The protein below binds the small molecule below.
Small molecule (SMILES): CC(C)CC(=O)N[C@H](C(=O)N[C@H](C(=O)N[C@@H](CC(C)C)[C@@H](O)CC(=O)N[C@@H](C)C(=O)N[C@@H](CC(C)C)[C@@H](O)CC(=O)O)C(C)C)C(C)C

Sequence of chain 1.A:
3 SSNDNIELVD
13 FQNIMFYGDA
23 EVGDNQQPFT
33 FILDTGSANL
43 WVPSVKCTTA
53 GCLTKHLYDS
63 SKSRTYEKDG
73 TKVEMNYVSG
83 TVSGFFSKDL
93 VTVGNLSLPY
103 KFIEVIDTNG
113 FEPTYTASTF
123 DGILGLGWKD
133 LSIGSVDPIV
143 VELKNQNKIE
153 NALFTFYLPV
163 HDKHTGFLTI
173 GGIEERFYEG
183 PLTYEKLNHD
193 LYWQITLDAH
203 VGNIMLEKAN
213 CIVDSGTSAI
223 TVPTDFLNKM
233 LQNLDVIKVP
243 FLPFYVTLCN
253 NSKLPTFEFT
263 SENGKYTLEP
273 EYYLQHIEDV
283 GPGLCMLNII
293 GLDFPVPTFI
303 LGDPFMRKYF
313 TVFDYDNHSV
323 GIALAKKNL

Binding-site contacts:
Ligand atom CA contacts residue SER81 of chain 1.A at 3.6 Å.
Ligand atom CG2 contacts residue ILE292 of chain 1.A at 3.7 Å (hydrophobic).
Ligand atom CB contacts residue GLY218 of chain 1.A at 3.1 Å.
Ligand atom CB contacts residue VAL80 of chain 1.A at 3.6 Å (hydrophobic).
Ligand atom O contacts residue THR219 of chain 1.A at 3.1 Å.
Ligand atom CH contacts residue ASP36 of chain 1.A at 3.2 Å.
Ligand atom CH contacts residue ASP216 of chain 1.A at 3.8 Å.
Ligand atom O contacts residue SER220 of chain 1.A at 2.7 Å (h-bond).
Ligand atom N contacts residue GLY38 of chain 1.A at 3.0 Å (h-bond).
Ligand atom N contacts residue ASN78 of chain 1.A at 2.9 Å (h-bond).
Ligand atom C contacts residue TYR194 of chain 1.A at 3.8 Å (hydrophobic).
Ligand atom CD2 contacts residue ILE125 of chain 1.A at 3.7 Å (hydrophobic).
Ligand atom N contacts residue SER220 of chain 1.A at 2.8 Å (h-bond).
Ligand atom CG1 contacts residue THR219 of chain 1.A at 3.7 Å.
Ligand atom CA contacts residue THR219 of chain 1.A at 3.6 Å.
Ligand atom N contacts residue GLY218 of chain 1.A at 3.6 Å (h-bond).
Ligand atom O contacts residue VAL80 of chain 1.A at 3.3 Å.
Ligand atom C contacts residue SER220 of chain 1.A at 3.6 Å.
Ligand atom OH contacts residue GLY38 of chain 1.A at 3.7 Å.
Ligand atom CG1 contacts residue ILE292 of chain 1.A at 3.6 Å (hydrophobic).
Ligand atom CB contacts residue ASN78 of chain 1.A at 3.8 Å.
Ligand atom OH contacts residue ASP36 of chain 1.A at 2.7 Å (salt-bridge).
Ligand atom CG1 contacts residue VAL80 of chain 1.A at 3.5 Å (hydrophobic).
Ligand atom OH contacts residue ASP216 of chain 1.A at 2.5 Å (salt-bridge).
Ligand atom O contacts residue TYR194 of chain 1.A at 2.8 Å (h-bond).
Ligand atom C contacts residue SER81 of chain 1.A at 3.6 Å.
Ligand atom CD2 contacts residue VAL80 of chain 1.A at 3.8 Å (hydrophobic).
Ligand atom C contacts residue ASN78 of chain 1.A at 3.6 Å.
Ligand atom CB contacts residue GLY38 of chain 1.A at 3.7 Å.
Ligand atom C contacts residue GLY38 of chain 1.A at 3.8 Å.
Ligand atom N contacts residue SER81 of chain 1.A at 2.8 Å (h-bond).
Ligand atom O contacts residue SER81 of chain 1.A at 3.0 Å (h-bond).
Ligand atom CA contacts residue ASN78 of chain 1.A at 3.4 Å.
Ligand atom OH contacts residue GLY218 of chain 1.A at 3.8 Å.
Ligand atom O contacts residue VAL80 of chain 1.A at 2.8 Å (h-bond).
Ligand atom CA contacts residue SER220 of chain 1.A at 3.4 Å.
Ligand atom CM contacts residue GLY38 of chain 1.A at 3.5 Å.
Ligand atom O contacts residue LEU133 of chain 1.A at 3.1 Å (h-bond).
Ligand atom O contacts residue TYR79 of chain 1.A at 3.3 Å.
Ligand atom O contacts residue GLY218 of chain 1.A at 3.7 Å.